A protein and the small-molecule ligand that binds it are described below.
Small molecule (SMILES): CC(=O)N[C@@H]1[C@@H](O)[C@H](O)[C@@H](CO)O[C@H]1O

Binding-site contacts:
Ligand atom O7 contacts residue ASN176 of chain 1.A at 3.2 Å (h-bond).
Ligand atom O6 contacts residue ASN176 of chain 1.A at 4.1 Å.
Ligand atom O6 contacts residue VAL144 of chain 1.G at 3.5 Å.
Ligand atom C5 contacts residue ASN176 of chain 1.A at 3.9 Å.
Ligand atom N2 contacts residue ASN176 of chain 1.A at 2.9 Å (h-bond).
Ligand atom C1 contacts residue ASN176 of chain 1.A at 1.5 Å.
Ligand atom C3 contacts residue ASN176 of chain 1.A at 3.9 Å.
Ligand atom C6 contacts residue ASN176 of chain 1.A at 4.5 Å.
Ligand atom C8 contacts residue ASN176 of chain 1.A at 4.3 Å.
Ligand atom C4 contacts residue ASN176 of chain 1.A at 4.4 Å.
Ligand atom O5 contacts residue ASN176 of chain 1.A at 2.5 Å (h-bond).
Ligand atom O4 contacts residue ASP164 of chain 1.A at 4.2 Å.
Ligand atom C6 contacts residue ILE163 of chain 1.A at 4.0 Å (hydrophobic).
Ligand atom C5 contacts residue ARG171 of chain 1.A at 4.4 Å.
Ligand atom C2 contacts residue ASN176 of chain 1.A at 2.5 Å.
Ligand atom C7 contacts residue ASN176 of chain 1.A at 3.2 Å.
Ligand atom O6 contacts residue ARG171 of chain 1.A at 3.3 Å.
Ligand atom C6 contacts residue ARG171 of chain 1.A at 3.7 Å.
Ligand atom O5 contacts residue ARG171 of chain 1.A at 3.9 Å.

Sequence of chain 1.G:
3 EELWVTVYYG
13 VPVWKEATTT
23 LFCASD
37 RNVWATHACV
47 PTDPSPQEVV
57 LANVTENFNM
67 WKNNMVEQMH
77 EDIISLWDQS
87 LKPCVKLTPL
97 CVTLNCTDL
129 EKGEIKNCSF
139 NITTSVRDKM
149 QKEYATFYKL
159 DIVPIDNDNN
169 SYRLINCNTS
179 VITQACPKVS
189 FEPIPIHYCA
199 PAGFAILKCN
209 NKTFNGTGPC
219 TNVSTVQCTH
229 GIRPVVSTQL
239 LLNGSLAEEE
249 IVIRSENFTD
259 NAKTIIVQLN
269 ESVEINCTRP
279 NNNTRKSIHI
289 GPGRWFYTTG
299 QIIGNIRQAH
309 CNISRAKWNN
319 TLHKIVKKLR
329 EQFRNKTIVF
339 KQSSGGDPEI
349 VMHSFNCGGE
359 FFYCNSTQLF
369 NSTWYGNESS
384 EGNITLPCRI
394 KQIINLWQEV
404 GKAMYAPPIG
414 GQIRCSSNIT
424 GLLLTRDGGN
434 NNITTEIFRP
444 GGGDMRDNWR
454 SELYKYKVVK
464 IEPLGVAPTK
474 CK

Sequence of chain 1.A:
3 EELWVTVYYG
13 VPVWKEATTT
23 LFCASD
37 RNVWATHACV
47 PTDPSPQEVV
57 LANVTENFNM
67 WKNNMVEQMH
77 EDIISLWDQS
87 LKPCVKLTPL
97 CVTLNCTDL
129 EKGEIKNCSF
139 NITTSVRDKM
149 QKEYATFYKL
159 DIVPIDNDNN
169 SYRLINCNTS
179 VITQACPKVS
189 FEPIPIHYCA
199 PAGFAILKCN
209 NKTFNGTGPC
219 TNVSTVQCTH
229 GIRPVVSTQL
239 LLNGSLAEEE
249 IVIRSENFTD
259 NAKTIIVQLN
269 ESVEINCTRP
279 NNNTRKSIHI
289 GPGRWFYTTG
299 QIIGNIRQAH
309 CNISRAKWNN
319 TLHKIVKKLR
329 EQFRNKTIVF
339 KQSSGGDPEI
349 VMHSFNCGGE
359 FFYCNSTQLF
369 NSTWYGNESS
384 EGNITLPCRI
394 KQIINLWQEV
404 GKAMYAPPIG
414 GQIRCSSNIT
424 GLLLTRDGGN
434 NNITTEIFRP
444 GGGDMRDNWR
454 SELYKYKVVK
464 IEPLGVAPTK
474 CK